This small molecule binds to this protein.
Small molecule (SMILES): CC(=O)C(=O)O

Binding-site contacts:
Ligand atom O3 contacts residue SER65 of chain 1.D at 3.2 Å.
Ligand atom O contacts residue MET52 of chain 1.D at 4.1 Å.
Ligand atom OXT contacts residue SER65 of chain 1.D at 3.7 Å.
Ligand atom O3 contacts residue ASP118 of chain 1.D at 2.6 Å (salt-bridge).
Ligand atom CB contacts residue LEU49 of chain 1.A at 4.1 Å (hydrophobic).
Ligand atom CB contacts residue ASP118 of chain 1.D at 4.1 Å.
Ligand atom CB contacts residue MET52 of chain 1.D at 4.2 Å (hydrophobic).
Ligand atom C contacts residue CYS128 of chain 1.D at 2.8 Å (hydrophobic).
Ligand atom CA contacts residue ASP118 of chain 1.D at 3.6 Å.
Ligand atom O contacts residue CYS128 of chain 1.D at 3.1 Å (h-bond).
Ligand atom CA contacts residue CYS128 of chain 1.D at 1.9 Å (hydrophobic).
Ligand atom OXT contacts residue CYS128 of chain 1.D at 3.4 Å.
Ligand atom OXT contacts residue LEU60 of chain 1.D at 3.9 Å.
Ligand atom CB contacts residue SER65 of chain 1.D at 4.4 Å.
Ligand atom O contacts residue LEU60 of chain 1.D at 3.8 Å.
Ligand atom C contacts residue ALA67 of chain 1.D at 4.1 Å (hydrophobic).
Ligand atom CA contacts residue SER147 of chain 1.D at 4.0 Å.
Ligand atom CB contacts residue CYS128 of chain 1.D at 2.8 Å (hydrophobic).
Ligand atom O contacts residue SER145 of chain 1.D at 2.8 Å (h-bond).
Ligand atom C contacts residue LEU60 of chain 1.D at 3.9 Å (hydrophobic).
Ligand atom CB contacts residue SER147 of chain 1.D at 4.3 Å.
Ligand atom C contacts residue SER65 of chain 1.D at 4.3 Å.
Ligand atom O contacts residue SER147 of chain 1.D at 2.5 Å (h-bond).
Ligand atom O contacts residue ASN27 of chain 1.D at 3.7 Å.
Ligand atom CA contacts residue SER65 of chain 1.D at 4.1 Å.
Ligand atom CB contacts residue HIS122 of chain 1.D at 4.2 Å.
Ligand atom C contacts residue GLY66 of chain 1.D at 3.7 Å.
Ligand atom C contacts residue SER145 of chain 1.D at 3.6 Å.
Ligand atom O3 contacts residue CYS128 of chain 1.D at 2.6 Å (h-bond).
Ligand atom OXT contacts residue ALA67 of chain 1.D at 2.9 Å (h-bond).
Ligand atom O3 contacts residue GLY66 of chain 1.D at 2.8 Å (h-bond).
Ligand atom CB contacts residue LEU60 of chain 1.D at 3.9 Å (hydrophobic).
Ligand atom OXT contacts residue GLY66 of chain 1.D at 2.9 Å (h-bond).
Ligand atom OXT contacts residue SER145 of chain 1.D at 3.7 Å.
Ligand atom CA contacts residue GLY66 of chain 1.D at 3.8 Å.
Ligand atom CB contacts residue LEU126 of chain 1.D at 3.9 Å (hydrophobic).
Ligand atom C contacts residue SER147 of chain 1.D at 3.5 Å.

Sequence of chain 1.A:
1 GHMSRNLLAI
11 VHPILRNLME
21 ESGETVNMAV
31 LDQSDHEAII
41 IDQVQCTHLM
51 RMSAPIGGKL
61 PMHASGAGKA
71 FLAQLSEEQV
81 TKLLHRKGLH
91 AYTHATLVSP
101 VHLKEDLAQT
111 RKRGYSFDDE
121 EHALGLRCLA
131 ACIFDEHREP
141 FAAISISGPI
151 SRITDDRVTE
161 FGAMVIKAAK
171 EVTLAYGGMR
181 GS

Sequence of chain 1.D:
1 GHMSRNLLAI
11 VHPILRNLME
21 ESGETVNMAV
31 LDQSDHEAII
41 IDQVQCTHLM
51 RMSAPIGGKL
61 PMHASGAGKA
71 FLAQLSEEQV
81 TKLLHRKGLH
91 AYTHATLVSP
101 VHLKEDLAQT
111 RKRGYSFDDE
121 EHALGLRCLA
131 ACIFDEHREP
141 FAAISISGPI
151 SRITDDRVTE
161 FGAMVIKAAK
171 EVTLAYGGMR